Sequence of chain 1.B:
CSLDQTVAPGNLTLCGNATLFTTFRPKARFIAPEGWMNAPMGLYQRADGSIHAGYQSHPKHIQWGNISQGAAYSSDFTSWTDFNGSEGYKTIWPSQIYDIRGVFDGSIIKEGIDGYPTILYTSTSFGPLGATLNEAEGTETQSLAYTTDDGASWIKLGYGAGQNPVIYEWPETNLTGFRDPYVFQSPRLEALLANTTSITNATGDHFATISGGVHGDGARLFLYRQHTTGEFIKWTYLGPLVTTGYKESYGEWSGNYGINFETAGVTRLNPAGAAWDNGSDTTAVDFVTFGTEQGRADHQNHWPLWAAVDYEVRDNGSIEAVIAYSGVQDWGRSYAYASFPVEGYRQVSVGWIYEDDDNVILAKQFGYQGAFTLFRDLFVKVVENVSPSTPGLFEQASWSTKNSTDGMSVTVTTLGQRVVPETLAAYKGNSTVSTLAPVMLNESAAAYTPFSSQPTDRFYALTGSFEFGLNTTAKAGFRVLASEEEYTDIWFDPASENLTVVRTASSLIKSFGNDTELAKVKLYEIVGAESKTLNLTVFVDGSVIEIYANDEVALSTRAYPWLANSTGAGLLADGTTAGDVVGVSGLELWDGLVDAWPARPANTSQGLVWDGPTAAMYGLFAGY

Sequence of chain 2.B:
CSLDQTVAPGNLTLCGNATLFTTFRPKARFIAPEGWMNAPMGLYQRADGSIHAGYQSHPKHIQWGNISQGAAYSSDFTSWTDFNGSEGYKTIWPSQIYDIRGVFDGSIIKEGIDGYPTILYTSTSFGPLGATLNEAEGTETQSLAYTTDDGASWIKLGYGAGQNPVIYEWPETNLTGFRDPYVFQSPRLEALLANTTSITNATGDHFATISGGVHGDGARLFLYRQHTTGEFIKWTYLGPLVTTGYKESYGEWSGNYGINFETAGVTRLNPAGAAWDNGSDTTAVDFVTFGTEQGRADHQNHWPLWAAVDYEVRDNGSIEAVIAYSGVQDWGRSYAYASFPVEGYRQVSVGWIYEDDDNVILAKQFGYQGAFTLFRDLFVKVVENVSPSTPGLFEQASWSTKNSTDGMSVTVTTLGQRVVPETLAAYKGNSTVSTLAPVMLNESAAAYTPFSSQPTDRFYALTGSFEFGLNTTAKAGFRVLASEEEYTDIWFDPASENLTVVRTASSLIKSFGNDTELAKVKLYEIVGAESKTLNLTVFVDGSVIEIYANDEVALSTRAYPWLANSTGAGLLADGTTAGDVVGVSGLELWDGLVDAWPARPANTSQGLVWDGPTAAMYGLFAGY

Binding-site contacts:
Ligand atom CAK contacts residue PRO654 of chain 1.B at 4.0 Å (hydrophobic).
Ligand atom OAB contacts residue BMA3 of chain 1.F at 3.9 Å.
Ligand atom CAD contacts residue MAN6 of chain 1.F at 3.2 Å.
Ligand atom CAF contacts residue MAN6 of chain 1.F at 3.9 Å.
Ligand atom CAG contacts residue GLU210 of chain 2.B at 3.8 Å.
Ligand atom CAJ contacts residue MAN5 of chain 1.F at 4.1 Å.
Ligand atom OAC contacts residue PRO654 of chain 1.B at 4.0 Å.
Ligand atom CAI contacts residue MAN5 of chain 1.F at 3.9 Å.
Ligand atom CAF contacts residue PRO654 of chain 1.B at 4.1 Å (hydrophobic).
Ligand atom CAF contacts residue TYR209 of chain 2.B at 4.3 Å (hydrophobic).
Ligand atom CAH contacts residue TYR209 of chain 2.B at 4.3 Å (hydrophobic).
Ligand atom CAG contacts residue MET658 of chain 1.B at 3.3 Å (hydrophobic).
Ligand atom CAG contacts residue GLU178 of chain 2.B at 3.4 Å.
Ligand atom CAH contacts residue GLU210 of chain 2.B at 3.5 Å.
Ligand atom CAE contacts residue PRO654 of chain 1.B at 3.7 Å (hydrophobic).
Ligand atom CAE contacts residue MAN6 of chain 1.F at 3.0 Å.
Ligand atom CAJ contacts residue MAN6 of chain 1.F at 4.2 Å.
Ligand atom CAK contacts residue MAN6 of chain 1.F at 3.2 Å.
Ligand atom OAB contacts residue MAN4 of chain 1.F at 3.3 Å.
Ligand atom CAI contacts residue MAN4 of chain 1.F at 3.8 Å.
Ligand atom CAH contacts residue MET658 of chain 1.B at 4.2 Å (hydrophobic).
Ligand atom OAA contacts residue GLU178 of chain 2.B at 3.1 Å (salt-bridge).
Ligand atom CAJ contacts residue PRO654 of chain 1.B at 3.7 Å (hydrophobic).
Ligand atom CAI contacts residue PRO654 of chain 1.B at 3.6 Å (hydrophobic).
Ligand atom OAB contacts residue PRO654 of chain 1.B at 4.0 Å.
Ligand atom CAG contacts residue EDO1 of chain 1.HD at 4.4 Å.
Ligand atom OAA contacts residue MAN6 of chain 1.F at 2.6 Å (h-bond).
Ligand atom OAA contacts residue MET658 of chain 1.B at 4.2 Å.
Ligand atom CAI contacts residue MAN6 of chain 1.F at 4.0 Å.
Ligand atom CAJ contacts residue MAN4 of chain 1.F at 4.0 Å.
Ligand atom CAG contacts residue MAN6 of chain 1.F at 3.4 Å.
Ligand atom OAC contacts residue MAN4 of chain 1.F at 3.8 Å.
Ligand atom CAD contacts residue MAN5 of chain 1.F at 4.3 Å.
Ligand atom OAA contacts residue EDO1 of chain 1.HD at 3.8 Å.
Ligand atom OAA contacts residue GLU210 of chain 2.B at 4.4 Å.
Ligand atom CAD contacts residue PRO654 of chain 1.B at 3.6 Å (hydrophobic).
Ligand atom CAH contacts residue MAN6 of chain 1.F at 3.6 Å.
Ligand atom CAK contacts residue TYR209 of chain 2.B at 4.4 Å (hydrophobic).
Ligand atom OAB contacts residue MAN5 of chain 1.F at 4.0 Å.
Ligand atom CAF contacts residue MAN5 of chain 1.F at 4.4 Å.

This protein binds this small molecule.
Small molecule (SMILES): OCCc1ccc(O)c(O)c1